Sequence of chain 1.O:
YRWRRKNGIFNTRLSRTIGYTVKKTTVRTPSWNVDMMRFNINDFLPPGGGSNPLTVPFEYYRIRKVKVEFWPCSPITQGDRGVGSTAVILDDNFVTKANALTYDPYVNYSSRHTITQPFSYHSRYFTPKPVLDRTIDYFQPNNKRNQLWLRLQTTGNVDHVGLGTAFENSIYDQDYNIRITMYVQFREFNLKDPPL

Sequence of chain 1.K:
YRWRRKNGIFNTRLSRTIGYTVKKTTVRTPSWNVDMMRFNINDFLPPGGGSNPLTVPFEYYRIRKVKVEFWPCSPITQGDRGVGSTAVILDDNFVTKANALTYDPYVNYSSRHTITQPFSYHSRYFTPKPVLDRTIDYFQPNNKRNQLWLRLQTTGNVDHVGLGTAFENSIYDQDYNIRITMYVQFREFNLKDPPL

This protein binds this small molecule.
Small molecule (SMILES): Nc1ccn([C@H]2C[C@H](O[P](=O)(O)OC[C@H]3O[C@@H](n4ccc(N)nc4=O)C[C@@H]3O[P](=O)(O)OC[C@H]3O[C@@H](n4cnc5c(=O)[nH]c(N)nc54)C[C@@H]3O[P](=O)(O)OC[C@H]3O[C@@H](n4cnc5c(=O)[nH]c(N)nc54)C[C@@H]3O)[C@@H](COP(=O)=O)O2)c(=O)n1

Sequence of chain 1.P:
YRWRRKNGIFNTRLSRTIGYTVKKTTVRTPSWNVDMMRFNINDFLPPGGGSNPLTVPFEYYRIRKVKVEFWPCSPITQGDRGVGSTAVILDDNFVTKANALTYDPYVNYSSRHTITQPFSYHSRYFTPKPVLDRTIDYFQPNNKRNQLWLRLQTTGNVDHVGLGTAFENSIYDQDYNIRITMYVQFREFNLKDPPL

Binding-site contacts:
Ligand atom O3' contacts residue ASN11 of chain 1.K at 3.5 Å (h-bond).
Ligand atom C5' contacts residue TRP71 of chain 1.K at 3.7 Å (hydrophobic).
Ligand atom N3 contacts residue TYR125 of chain 1.K at 3.8 Å.
Ligand atom C2' contacts residue LYS67 of chain 1.K at 3.7 Å.
Ligand atom C3' contacts residue TYR183 of chain 1.K at 3.7 Å (hydrophobic).
Ligand atom O3' contacts residue THR114 of chain 1.O at 3.6 Å (h-bond).
Ligand atom N7 contacts residue LYS67 of chain 1.K at 3.0 Å (salt-bridge).
Ligand atom OP2 contacts residue TYR183 of chain 1.K at 3.2 Å.
Ligand atom C2' contacts residue TYR183 of chain 1.K at 3.9 Å (hydrophobic).
Ligand atom O6 contacts residue LYS67 of chain 1.K at 4.1 Å.
Ligand atom OP2 contacts residue ARG112 of chain 1.O at 2.5 Å (salt-bridge).
Ligand atom N2 contacts residue TYR125 of chain 1.K at 3.8 Å.
Ligand atom C4' contacts residue ASN11 of chain 1.K at 4.2 Å.
Ligand atom C2' contacts residue TYR125 of chain 1.K at 3.8 Å (hydrophobic).
Ligand atom N1 contacts residue TYR125 of chain 1.K at 4.0 Å.
Ligand atom C6 contacts residue LYS67 of chain 1.K at 3.8 Å.
Ligand atom OP1 contacts residue THR114 of chain 1.O at 3.4 Å (h-bond).
Ligand atom O6 contacts residue TYR125 of chain 1.K at 4.2 Å.
Ligand atom C4 contacts residue TYR125 of chain 1.K at 4.0 Å (hydrophobic).
Ligand atom P contacts residue THR114 of chain 1.O at 3.2 Å.
Ligand atom OP1 contacts residue LYS6 of chain 1.P at 3.9 Å.
Ligand atom C5 contacts residue TYR125 of chain 1.K at 4.0 Å (hydrophobic).
Ligand atom N9 contacts residue TYR125 of chain 1.K at 4.0 Å.
Ligand atom O5' contacts residue ARG112 of chain 1.O at 4.2 Å.
Ligand atom P contacts residue ARG112 of chain 1.O at 3.9 Å.
Ligand atom OP2 contacts residue TYR121 of chain 1.K at 3.1 Å.
Ligand atom C6 contacts residue TYR125 of chain 1.K at 4.0 Å (hydrophobic).
Ligand atom OP2 contacts residue ARG13 of chain 1.K at 2.2 Å (salt-bridge).
Ligand atom O5' contacts residue TYR183 of chain 1.K at 4.0 Å.
Ligand atom O6 contacts residue SER123 of chain 1.K at 3.9 Å.
Ligand atom C5 contacts residue LYS67 of chain 1.K at 4.0 Å.
Ligand atom OP1 contacts residue TRP71 of chain 1.K at 3.4 Å.
Ligand atom C8 contacts residue LYS67 of chain 1.K at 3.3 Å.
Ligand atom C3' contacts residue ARG13 of chain 1.K at 4.1 Å.
Ligand atom OP1 contacts residue ARG13 of chain 1.K at 3.9 Å.
Ligand atom O3' contacts residue ARG13 of chain 1.K at 4.0 Å.
Ligand atom P contacts residue ARG13 of chain 1.K at 3.4 Å.
Ligand atom OP2 contacts residue THR114 of chain 1.O at 2.3 Å (h-bond).
Ligand atom C2 contacts residue TYR125 of chain 1.K at 3.7 Å (hydrophobic).
Ligand atom C8 contacts residue TYR183 of chain 1.K at 3.7 Å (hydrophobic).